Sequence of chain 11.A:
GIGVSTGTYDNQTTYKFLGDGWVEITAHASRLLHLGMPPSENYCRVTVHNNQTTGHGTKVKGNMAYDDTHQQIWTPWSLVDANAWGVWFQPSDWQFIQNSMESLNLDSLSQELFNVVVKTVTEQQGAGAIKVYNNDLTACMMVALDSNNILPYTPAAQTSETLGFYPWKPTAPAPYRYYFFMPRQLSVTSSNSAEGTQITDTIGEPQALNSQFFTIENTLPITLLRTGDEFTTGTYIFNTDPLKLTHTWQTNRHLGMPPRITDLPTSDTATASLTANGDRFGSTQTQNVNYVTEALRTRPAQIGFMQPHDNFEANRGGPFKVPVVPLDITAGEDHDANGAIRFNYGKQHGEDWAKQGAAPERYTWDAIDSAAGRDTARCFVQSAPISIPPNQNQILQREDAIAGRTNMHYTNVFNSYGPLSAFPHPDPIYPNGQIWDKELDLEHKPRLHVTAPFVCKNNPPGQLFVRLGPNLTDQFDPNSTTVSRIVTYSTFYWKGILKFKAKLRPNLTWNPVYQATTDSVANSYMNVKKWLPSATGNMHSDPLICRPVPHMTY

The small molecule below binds the protein below.
Small molecule (SMILES): Nc1ccn([C@H]2C[C@H](O)[C@@H](COP(=O)(O)O)O2)c(=O)n1

Binding-site contacts:
Ligand atom C2' contacts residue LYS682 of chain 11.A at 3.6 Å.
Ligand atom C4 contacts residue TRP201 of chain 11.A at 3.3 Å (hydrophobic).
Ligand atom N4 contacts residue GLY198 of chain 11.A at 3.8 Å.
Ligand atom C1' contacts residue TRP201 of chain 11.A at 4.5 Å (hydrophobic).
Ligand atom N4 contacts residue ASP199 of chain 11.A at 4.0 Å.
Ligand atom C5' contacts residue TRP201 of chain 11.A at 3.5 Å (hydrophobic).
Ligand atom C5 contacts residue TRP201 of chain 11.A at 3.4 Å (hydrophobic).
Ligand atom C4' contacts residue TRP201 of chain 11.A at 4.3 Å (hydrophobic).
Ligand atom C2' contacts residue TRP201 of chain 11.A at 3.6 Å (hydrophobic).
Ligand atom O5' contacts residue TRP201 of chain 11.A at 3.6 Å.
Ligand atom C1' contacts residue LYS682 of chain 11.A at 4.5 Å.
Ligand atom O3' contacts residue LYS682 of chain 11.A at 3.1 Å (salt-bridge).
Ligand atom O2 contacts residue LYS682 of chain 11.A at 4.2 Å.
Ligand atom N4 contacts residue TRP201 of chain 11.A at 3.8 Å.
Ligand atom O2 contacts residue TRP201 of chain 11.A at 4.3 Å.
Ligand atom O4' contacts residue TRP201 of chain 11.A at 4.5 Å.
Ligand atom C3' contacts residue LYS682 of chain 11.A at 3.8 Å.
Ligand atom C3' contacts residue TRP201 of chain 11.A at 4.1 Å (hydrophobic).
Ligand atom OP1 contacts residue PRO423 of chain 11.A at 3.6 Å.
Ligand atom N3 contacts residue TRP201 of chain 11.A at 3.6 Å.
Ligand atom N1 contacts residue TRP201 of chain 11.A at 4.0 Å.
Ligand atom C2 contacts residue TRP201 of chain 11.A at 3.9 Å (hydrophobic).
Ligand atom C6 contacts residue TRP201 of chain 11.A at 3.5 Å (hydrophobic).
Ligand atom O2 contacts residue LEU197 of chain 11.A at 4.0 Å.